This protein binds this small molecule.
Small molecule (SMILES): CC(=O)N[C@H]1[C@H](O[C@H]2[C@H](O)[C@@H](NC(C)=O)CO[C@@H]2CO)O[C@H](CO)[C@@H](O)[C@@H]1O

Binding-site contacts:
Ligand atom C1 contacts residue PRO60 of chain 1.D at 3.8 Å (hydrophobic).
Ligand atom C7 contacts residue PRO60 of chain 1.D at 3.4 Å (hydrophobic).
Ligand atom C7 contacts residue ASN62 of chain 1.D at 3.2 Å.
Ligand atom C5 contacts residue ASN62 of chain 1.D at 3.6 Å.
Ligand atom C8 contacts residue PRO60 of chain 1.D at 3.3 Å (hydrophobic).
Ligand atom C3 contacts residue ASN62 of chain 1.D at 3.8 Å.
Ligand atom O7 contacts residue PRO60 of chain 1.D at 4.4 Å.
Ligand atom C3 contacts residue PRO59 of chain 1.D at 4.2 Å (hydrophobic).
Ligand atom C2 contacts residue ASN62 of chain 1.D at 2.5 Å.
Ligand atom O3 contacts residue PRO59 of chain 1.D at 3.8 Å.
Ligand atom C2 contacts residue PRO60 of chain 1.D at 4.0 Å (hydrophobic).
Ligand atom N2 contacts residue ASN62 of chain 1.D at 2.9 Å (h-bond).
Ligand atom N2 contacts residue PRO60 of chain 1.D at 3.1 Å (h-bond).
Ligand atom C7 contacts residue PRO59 of chain 1.D at 4.4 Å (hydrophobic).
Ligand atom C8 contacts residue PRO59 of chain 1.D at 4.0 Å (hydrophobic).
Ligand atom C8 contacts residue ASN62 of chain 1.D at 4.4 Å.
Ligand atom C1 contacts residue ASN62 of chain 1.D at 1.4 Å.
Ligand atom O5 contacts residue ASN62 of chain 1.D at 2.3 Å (h-bond).
Ligand atom C8 contacts residue ASN55 of chain 1.D at 3.4 Å.
Ligand atom N2 contacts residue PRO59 of chain 1.D at 3.8 Å.
Ligand atom C4 contacts residue ASN62 of chain 1.D at 4.2 Å.
Ligand atom O7 contacts residue ASN62 of chain 1.D at 3.1 Å (h-bond).

Sequence of chain 1.D:
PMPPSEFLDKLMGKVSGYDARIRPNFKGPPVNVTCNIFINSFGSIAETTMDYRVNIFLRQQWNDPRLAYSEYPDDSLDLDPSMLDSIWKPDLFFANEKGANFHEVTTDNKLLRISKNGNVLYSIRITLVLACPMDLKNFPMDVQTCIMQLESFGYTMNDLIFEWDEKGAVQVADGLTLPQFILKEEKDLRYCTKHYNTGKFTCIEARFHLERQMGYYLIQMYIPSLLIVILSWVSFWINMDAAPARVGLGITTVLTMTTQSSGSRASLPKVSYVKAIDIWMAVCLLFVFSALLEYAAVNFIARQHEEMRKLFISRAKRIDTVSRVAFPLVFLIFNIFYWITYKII